This protein binds this small molecule.
Small molecule (SMILES): CC(=O)N[C@H]1[C@H](O[C@H]2[C@H](O)[C@@H](NC(C)=O)CO[C@@H]2CO)O[C@H](CO)[C@@H](O)[C@@H]1O

Sequence of chain 1.B:
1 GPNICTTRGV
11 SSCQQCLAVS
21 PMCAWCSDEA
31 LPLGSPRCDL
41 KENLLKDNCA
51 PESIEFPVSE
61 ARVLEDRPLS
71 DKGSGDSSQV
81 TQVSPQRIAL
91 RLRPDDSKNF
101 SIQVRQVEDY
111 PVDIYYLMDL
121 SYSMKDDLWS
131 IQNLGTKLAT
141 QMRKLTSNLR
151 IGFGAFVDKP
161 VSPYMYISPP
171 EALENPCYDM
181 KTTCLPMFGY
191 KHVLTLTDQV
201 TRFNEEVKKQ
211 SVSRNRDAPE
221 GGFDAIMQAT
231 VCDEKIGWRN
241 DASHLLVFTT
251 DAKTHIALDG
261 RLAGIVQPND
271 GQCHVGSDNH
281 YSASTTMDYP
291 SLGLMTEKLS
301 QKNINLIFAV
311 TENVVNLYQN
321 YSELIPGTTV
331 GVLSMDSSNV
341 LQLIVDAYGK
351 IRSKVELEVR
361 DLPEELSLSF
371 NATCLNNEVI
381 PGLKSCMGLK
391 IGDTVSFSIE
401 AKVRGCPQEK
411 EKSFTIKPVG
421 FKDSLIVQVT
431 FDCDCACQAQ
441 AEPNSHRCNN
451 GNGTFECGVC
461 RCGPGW

Binding-site contacts:
Ligand atom C5 contacts residue ASN371 of chain 1.B at 3.7 Å.
Ligand atom C1 contacts residue PRO381 of chain 1.B at 4.2 Å (hydrophobic).
Ligand atom C8 contacts residue GLU400 of chain 1.B at 3.7 Å.
Ligand atom C1 contacts residue ASN371 of chain 1.B at 1.4 Å.
Ligand atom O5 contacts residue PRO381 of chain 1.B at 3.7 Å.
Ligand atom O7 contacts residue ASN371 of chain 1.B at 2.7 Å (h-bond).
Ligand atom C4 contacts residue ASN371 of chain 1.B at 4.2 Å.
Ligand atom O6 contacts residue PRO381 of chain 1.B at 3.4 Å.
Ligand atom C2 contacts residue ASN371 of chain 1.B at 2.5 Å.
Ligand atom C7 contacts residue ASN371 of chain 1.B at 3.0 Å.
Ligand atom C8 contacts residue ASN371 of chain 1.B at 4.3 Å.
Ligand atom C7 contacts residue SER398 of chain 1.B at 3.5 Å.
Ligand atom O5 contacts residue ASN371 of chain 1.B at 2.4 Å (h-bond).
Ligand atom C3 contacts residue ASN371 of chain 1.B at 3.8 Å.
Ligand atom C6 contacts residue PRO381 of chain 1.B at 4.1 Å (hydrophobic).
Ligand atom N2 contacts residue ASN371 of chain 1.B at 2.9 Å (h-bond).
Ligand atom C8 contacts residue SER369 of chain 1.B at 4.3 Å.
Ligand atom C8 contacts residue ILE399 of chain 1.B at 3.9 Å (hydrophobic).
Ligand atom O7 contacts residue SER398 of chain 1.B at 2.9 Å (h-bond).
Ligand atom C8 contacts residue SER398 of chain 1.B at 3.4 Å.
Ligand atom C5 contacts residue PRO381 of chain 1.B at 4.1 Å (hydrophobic).